Binding-site contacts:
Ligand atom C5 contacts residue PHE90 of chain 1.A at 4.4 Å (hydrophobic).
Ligand atom C7 contacts residue MET38 of chain 1.A at 4.2 Å (hydrophobic).
Ligand atom N1 contacts residue LEU69 of chain 1.A at 4.1 Å.
Ligand atom C2 contacts residue PHE56 of chain 1.A at 3.6 Å (hydrophobic).
Ligand atom C6 contacts residue PHE54 of chain 1.A at 4.0 Å (hydrophobic).
Ligand atom C8 contacts residue TYR120 of chain 1.A at 3.8 Å (hydrophobic).
Ligand atom N1 contacts residue PHE56 of chain 1.A at 3.7 Å.
Ligand atom C7 contacts residue LEU69 of chain 1.A at 3.7 Å (hydrophobic).
Ligand atom C3 contacts residue PHE56 of chain 1.A at 3.7 Å (hydrophobic).
Ligand atom C2 contacts residue LEU69 of chain 1.A at 4.4 Å (hydrophobic).
Ligand atom C5 contacts residue LEU105 of chain 1.A at 4.0 Å (hydrophobic).
Ligand atom C3 contacts residue TYR120 of chain 1.A at 4.4 Å (hydrophobic).
Ligand atom C8 contacts residue PHE90 of chain 1.A at 4.2 Å (hydrophobic).
Ligand atom C3 contacts residue GLU118 of chain 1.A at 3.4 Å.
Ligand atom C7 contacts residue TYR84 of chain 1.A at 3.9 Å (hydrophobic).
Ligand atom N4 contacts residue PHE56 of chain 1.A at 4.0 Å.
Ligand atom C5 contacts residue GLU118 of chain 1.A at 3.5 Å.
Ligand atom C5 contacts residue PHE56 of chain 1.A at 4.1 Å (hydrophobic).
Ligand atom C3 contacts residue LEU105 of chain 1.A at 3.8 Å (hydrophobic).
Ligand atom C5 contacts residue TYR120 of chain 1.A at 3.9 Å (hydrophobic).
Ligand atom N1 contacts residue VAL82 of chain 1.A at 4.4 Å.
Ligand atom C6 contacts residue PHE90 of chain 1.A at 3.8 Å (hydrophobic).
Ligand atom C6 contacts residue PHE56 of chain 1.A at 4.0 Å (hydrophobic).
Ligand atom N1 contacts residue LEU105 of chain 1.A at 4.1 Å.
Ligand atom N4 contacts residue TYR120 of chain 1.A at 3.6 Å.
Ligand atom C8 contacts residue PHE54 of chain 1.A at 3.8 Å (hydrophobic).
Ligand atom N4 contacts residue LEU105 of chain 1.A at 3.8 Å.
Ligand atom C6 contacts residue LEU105 of chain 1.A at 4.1 Å (hydrophobic).
Ligand atom C8 contacts residue PHE103 of chain 1.A at 3.7 Å (hydrophobic).
Ligand atom C2 contacts residue LEU105 of chain 1.A at 3.9 Å (hydrophobic).
Ligand atom C8 contacts residue GLU118 of chain 1.A at 3.5 Å.
Ligand atom C5 contacts residue PHE54 of chain 1.A at 4.2 Å (hydrophobic).
Ligand atom C3 contacts residue LEU116 of chain 1.A at 4.2 Å (hydrophobic).
Ligand atom C7 contacts residue PHE56 of chain 1.A at 4.2 Å (hydrophobic).
Ligand atom N4 contacts residue GLU118 of chain 1.A at 2.5 Å (salt-bridge).

This small molecule binds to this protein.
Small molecule (SMILES): Cc1cnc(C)cn1

Sequence of chain 1.A:
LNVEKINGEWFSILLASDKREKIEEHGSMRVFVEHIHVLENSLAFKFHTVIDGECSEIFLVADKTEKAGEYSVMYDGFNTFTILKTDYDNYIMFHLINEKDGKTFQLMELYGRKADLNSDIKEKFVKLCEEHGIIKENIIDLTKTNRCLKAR